Sequence of chain 1.A:
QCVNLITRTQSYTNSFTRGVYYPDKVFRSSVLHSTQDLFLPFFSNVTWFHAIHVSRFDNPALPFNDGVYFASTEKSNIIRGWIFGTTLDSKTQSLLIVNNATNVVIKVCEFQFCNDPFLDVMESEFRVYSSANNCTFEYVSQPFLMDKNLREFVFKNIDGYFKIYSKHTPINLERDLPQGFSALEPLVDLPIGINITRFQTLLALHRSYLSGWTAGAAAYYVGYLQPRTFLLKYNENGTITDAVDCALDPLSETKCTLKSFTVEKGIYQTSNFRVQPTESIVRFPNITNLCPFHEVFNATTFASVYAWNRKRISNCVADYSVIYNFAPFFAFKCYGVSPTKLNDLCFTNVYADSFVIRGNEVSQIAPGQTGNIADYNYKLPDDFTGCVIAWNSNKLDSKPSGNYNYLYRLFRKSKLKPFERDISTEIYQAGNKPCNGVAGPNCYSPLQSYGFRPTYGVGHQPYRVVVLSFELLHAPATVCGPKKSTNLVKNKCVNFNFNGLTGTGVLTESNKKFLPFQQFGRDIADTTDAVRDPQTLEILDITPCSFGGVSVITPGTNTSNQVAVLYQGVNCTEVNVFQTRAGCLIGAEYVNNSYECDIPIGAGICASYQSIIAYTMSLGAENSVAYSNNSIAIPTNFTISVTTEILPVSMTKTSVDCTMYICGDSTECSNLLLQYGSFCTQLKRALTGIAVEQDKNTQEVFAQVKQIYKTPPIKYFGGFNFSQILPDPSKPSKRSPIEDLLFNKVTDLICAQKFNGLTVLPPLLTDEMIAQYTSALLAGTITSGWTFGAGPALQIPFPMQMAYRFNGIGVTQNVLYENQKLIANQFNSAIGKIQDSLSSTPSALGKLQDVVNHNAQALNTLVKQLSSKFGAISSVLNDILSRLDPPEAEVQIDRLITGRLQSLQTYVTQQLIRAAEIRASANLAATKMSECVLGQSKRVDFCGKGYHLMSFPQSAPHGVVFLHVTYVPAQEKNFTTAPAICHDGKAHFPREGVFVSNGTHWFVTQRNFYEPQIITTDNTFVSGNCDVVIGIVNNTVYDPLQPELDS

Sequence of chain 1.C:
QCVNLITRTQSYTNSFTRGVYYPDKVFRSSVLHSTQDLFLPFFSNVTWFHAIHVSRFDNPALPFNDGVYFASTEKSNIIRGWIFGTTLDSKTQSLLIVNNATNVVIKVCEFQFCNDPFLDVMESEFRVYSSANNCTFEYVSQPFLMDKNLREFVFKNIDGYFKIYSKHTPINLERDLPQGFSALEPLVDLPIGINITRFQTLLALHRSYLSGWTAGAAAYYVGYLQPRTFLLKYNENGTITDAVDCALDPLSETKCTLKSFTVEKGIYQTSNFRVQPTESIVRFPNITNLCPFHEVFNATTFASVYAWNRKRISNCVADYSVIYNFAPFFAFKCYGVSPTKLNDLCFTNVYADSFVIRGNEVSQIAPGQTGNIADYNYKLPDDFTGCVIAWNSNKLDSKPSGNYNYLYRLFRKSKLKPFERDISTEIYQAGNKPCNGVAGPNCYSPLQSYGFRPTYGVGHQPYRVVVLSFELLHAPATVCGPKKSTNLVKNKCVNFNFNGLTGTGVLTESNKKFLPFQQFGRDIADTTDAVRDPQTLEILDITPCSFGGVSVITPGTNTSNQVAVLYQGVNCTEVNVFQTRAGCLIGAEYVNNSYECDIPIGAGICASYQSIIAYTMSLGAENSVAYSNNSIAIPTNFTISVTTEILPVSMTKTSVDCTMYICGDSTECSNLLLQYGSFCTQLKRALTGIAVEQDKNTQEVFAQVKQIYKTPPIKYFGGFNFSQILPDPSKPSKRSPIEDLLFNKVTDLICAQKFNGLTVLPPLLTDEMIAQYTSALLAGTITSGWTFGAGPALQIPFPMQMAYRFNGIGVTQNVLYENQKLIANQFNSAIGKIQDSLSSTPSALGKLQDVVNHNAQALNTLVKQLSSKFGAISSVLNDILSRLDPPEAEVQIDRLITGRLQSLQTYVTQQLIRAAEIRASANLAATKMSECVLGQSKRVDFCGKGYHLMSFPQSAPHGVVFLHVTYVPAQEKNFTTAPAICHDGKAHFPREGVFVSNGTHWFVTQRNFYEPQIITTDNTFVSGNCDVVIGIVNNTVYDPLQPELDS

This protein binds this small molecule.
Small molecule (SMILES): CC(=O)N[C@@H]1[C@@H](O)[C@H](O)[C@@H](CO)O[C@H]1O

Binding-site contacts:
Ligand atom O7 contacts residue GLU277 of chain 1.A at 3.9 Å.
Ligand atom O5 contacts residue ASN278 of chain 1.A at 2.4 Å (h-bond).
Ligand atom C5 contacts residue ASN278 of chain 1.A at 3.7 Å.
Ligand atom N2 contacts residue ASN278 of chain 1.A at 2.9 Å (h-bond).
Ligand atom C1 contacts residue ASN278 of chain 1.A at 1.4 Å.
Ligand atom C7 contacts residue ASN278 of chain 1.A at 3.5 Å.
Ligand atom C6 contacts residue LYS554 of chain 1.C at 3.9 Å.
Ligand atom C3 contacts residue ASN278 of chain 1.A at 3.8 Å.
Ligand atom O5 contacts residue LYS554 of chain 1.C at 4.2 Å.
Ligand atom O7 contacts residue ASN278 of chain 1.A at 3.8 Å.
Ligand atom C7 contacts residue ASN276 of chain 1.A at 4.3 Å.
Ligand atom C8 contacts residue ASN276 of chain 1.A at 3.6 Å.
Ligand atom C4 contacts residue ASN278 of chain 1.A at 4.2 Å.
Ligand atom C2 contacts residue ASN278 of chain 1.A at 2.5 Å.
Ligand atom O6 contacts residue LYS554 of chain 1.C at 3.5 Å.